Sequence of chain 1.A:
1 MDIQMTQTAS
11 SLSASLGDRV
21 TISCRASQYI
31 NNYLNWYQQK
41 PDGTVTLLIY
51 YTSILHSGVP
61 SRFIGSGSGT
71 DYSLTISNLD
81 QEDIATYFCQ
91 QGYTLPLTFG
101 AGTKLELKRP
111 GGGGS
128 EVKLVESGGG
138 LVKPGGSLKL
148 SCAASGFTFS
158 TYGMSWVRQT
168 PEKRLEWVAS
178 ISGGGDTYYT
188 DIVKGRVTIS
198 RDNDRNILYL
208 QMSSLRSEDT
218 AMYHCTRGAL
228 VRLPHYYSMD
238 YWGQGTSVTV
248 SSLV

The protein below binds the small molecule below.
Small molecule (SMILES): COc1ccc(-c2ccc(Cl)c(Cl)c2)cc1Cl

Binding-site contacts:
Ligand atom CL4 contacts residue SER162 of chain 1.A at 3.3 Å.
Ligand atom O1 contacts residue LEU95 of chain 1.A at 3.6 Å.
Ligand atom CL1 contacts residue LEU95 of chain 1.A at 4.0 Å.
Ligand atom C1 contacts residue HIS232 of chain 1.A at 4.0 Å.
Ligand atom CL4 contacts residue SER177 of chain 1.A at 3.9 Å.
Ligand atom C4 contacts residue LEU95 of chain 1.A at 3.5 Å (hydrophobic).
Ligand atom O1 contacts residue HIS232 of chain 1.A at 3.2 Å.
Ligand atom C4 contacts residue HIS232 of chain 1.A at 3.4 Å.
Ligand atom C3 contacts residue HIS232 of chain 1.A at 3.3 Å.
Ligand atom C7 contacts residue HIS232 of chain 1.A at 3.4 Å.
Ligand atom CL1 contacts residue THR94 of chain 1.A at 3.9 Å.
Ligand atom C1' contacts residue TYR234 of chain 1.A at 3.6 Å (hydrophobic).
Ligand atom CL4 contacts residue TYR234 of chain 1.A at 4.0 Å.
Ligand atom C5 contacts residue LEU95 of chain 1.A at 3.7 Å (hydrophobic).
Ligand atom CL1 contacts residue TYR93 of chain 1.A at 3.6 Å.
Ligand atom C6' contacts residue LEU97 of chain 1.A at 4.0 Å (hydrophobic).
Ligand atom C4' contacts residue SER177 of chain 1.A at 3.5 Å.
Ligand atom C5' contacts residue SER177 of chain 1.A at 3.6 Å.
Ligand atom C5 contacts residue HIS232 of chain 1.A at 3.8 Å.
Ligand atom CL1 contacts residue HIS232 of chain 1.A at 3.4 Å.
Ligand atom C5' contacts residue TYR234 of chain 1.A at 3.4 Å (hydrophobic).
Ligand atom C2 contacts residue HIS232 of chain 1.A at 3.3 Å.
Ligand atom CL1 contacts residue GLY92 of chain 1.A at 3.7 Å.
Ligand atom CL2 contacts residue SER179 of chain 1.A at 3.5 Å.
Ligand atom CL4 contacts residue MET161 of chain 1.A at 3.8 Å.
Ligand atom C3 contacts residue LEU95 of chain 1.A at 3.6 Å (hydrophobic).
Ligand atom C4' contacts residue TYR234 of chain 1.A at 3.5 Å (hydrophobic).
Ligand atom CL4 contacts residue GLY160 of chain 1.A at 3.9 Å.
Ligand atom C5 contacts residue TYR185 of chain 1.A at 3.7 Å (hydrophobic).
Ligand atom C2 contacts residue LEU95 of chain 1.A at 3.7 Å (hydrophobic).
Ligand atom C6 contacts residue TYR185 of chain 1.A at 3.8 Å (hydrophobic).
Ligand atom CL2 contacts residue ILE178 of chain 1.A at 3.4 Å.
Ligand atom C3' contacts residue SER177 of chain 1.A at 3.6 Å.
Ligand atom C3' contacts residue TYR234 of chain 1.A at 3.5 Å (hydrophobic).
Ligand atom CL4 contacts residue GLY225 of chain 1.A at 3.9 Å.
Ligand atom C2' contacts residue TYR234 of chain 1.A at 3.4 Å (hydrophobic).
Ligand atom CL2 contacts residue TYR234 of chain 1.A at 3.9 Å.
Ligand atom CL2 contacts residue GLY160 of chain 1.A at 3.8 Å.
Ligand atom C6 contacts residue HIS232 of chain 1.A at 4.0 Å.
Ligand atom C6' contacts residue TYR234 of chain 1.A at 3.5 Å (hydrophobic).